The protein below binds the small molecule below.
Small molecule (SMILES): COc1cc(C#N)ccc1S(=O)(=O)Nc1ccc2c(c1)cc(C)c(=O)n2C

Sequence of chain 1.D:
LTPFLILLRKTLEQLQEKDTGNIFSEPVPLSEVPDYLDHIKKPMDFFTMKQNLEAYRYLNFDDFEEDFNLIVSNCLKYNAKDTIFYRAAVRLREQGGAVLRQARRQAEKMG

Binding-site contacts:
Ligand atom C14 contacts residue ILE28 of chain 1.D at 3.9 Å (hydrophobic).
Ligand atom C8 contacts residue PRO34 of chain 1.D at 4.0 Å (hydrophobic).
Ligand atom O1 contacts residue PRO34 of chain 1.D at 3.7 Å.
Ligand atom C15 contacts residue PRO34 of chain 1.D at 4.1 Å (hydrophobic).
Ligand atom C11 contacts residue TYR83 of chain 1.D at 3.7 Å (hydrophobic).
Ligand atom N2 contacts residue ILE89 of chain 1.D at 4.1 Å.
Ligand atom C17 contacts residue PHE29 of chain 1.D at 3.9 Å (hydrophobic).
Ligand atom C13 contacts residue VAL33 of chain 1.D at 3.6 Å (hydrophobic).
Ligand atom C11 contacts residue ASN84 of chain 1.D at 3.5 Å.
Ligand atom C10 contacts residue PHE90 of chain 1.D at 3.5 Å (hydrophobic).
Ligand atom C7 contacts residue PHE90 of chain 1.D at 4.0 Å (hydrophobic).
Ligand atom C16 contacts residue PHE90 of chain 1.D at 3.8 Å (hydrophobic).
Ligand atom O3 contacts residue CYS80 of chain 1.D at 4.1 Å.
Ligand atom C12 contacts residue PHE90 of chain 1.D at 3.9 Å (hydrophobic).
Ligand atom C5 contacts residue PHE90 of chain 1.D at 4.0 Å (hydrophobic).
Ligand atom C17 contacts residue ILE28 of chain 1.D at 3.5 Å (hydrophobic).
Ligand atom C14 contacts residue PHE90 of chain 1.D at 4.0 Å (hydrophobic).
Ligand atom C12 contacts residue VAL33 of chain 1.D at 3.7 Å (hydrophobic).
Ligand atom O3 contacts residue ASN84 of chain 1.D at 3.0 Å (h-bond).
Ligand atom N contacts residue PRO34 of chain 1.D at 3.7 Å.
Ligand atom C17 contacts residue VAL33 of chain 1.D at 3.7 Å (hydrophobic).
Ligand atom C14 contacts residue VAL33 of chain 1.D at 4.1 Å (hydrophobic).
Ligand atom N1 contacts residue PHE90 of chain 1.D at 3.6 Å.
Ligand atom C8 contacts residue VAL38 of chain 1.D at 3.8 Å (hydrophobic).
Ligand atom O3 contacts residue VAL33 of chain 1.D at 4.0 Å.
Ligand atom C11 contacts residue PHE90 of chain 1.D at 3.8 Å (hydrophobic).
Ligand atom N1 contacts residue VAL33 of chain 1.D at 4.0 Å.
Ligand atom C7 contacts residue PRO34 of chain 1.D at 3.6 Å (hydrophobic).
Ligand atom C9 contacts residue VAL38 of chain 1.D at 3.4 Å (hydrophobic).
Ligand atom C16 contacts residue PRO34 of chain 1.D at 3.7 Å (hydrophobic).
Ligand atom C3 contacts residue PHE90 of chain 1.D at 4.0 Å (hydrophobic).
Ligand atom C9 contacts residue PHE90 of chain 1.D at 3.6 Å (hydrophobic).
Ligand atom C8 contacts residue PHE90 of chain 1.D at 4.0 Å (hydrophobic).
Ligand atom C8 contacts residue GLU37 of chain 1.D at 3.7 Å.
Ligand atom C15 contacts residue PHE90 of chain 1.D at 3.6 Å (hydrophobic).
Ligand atom C contacts residue ILE28 of chain 1.D at 4.0 Å (hydrophobic).
Ligand atom C contacts residue ASN27 of chain 1.D at 3.3 Å.
Ligand atom C4 contacts residue PHE90 of chain 1.D at 3.9 Å (hydrophobic).
Ligand atom N contacts residue GLU37 of chain 1.D at 3.9 Å.
Ligand atom C12 contacts residue ASN84 of chain 1.D at 4.0 Å.